Sequence of chain 1.A:
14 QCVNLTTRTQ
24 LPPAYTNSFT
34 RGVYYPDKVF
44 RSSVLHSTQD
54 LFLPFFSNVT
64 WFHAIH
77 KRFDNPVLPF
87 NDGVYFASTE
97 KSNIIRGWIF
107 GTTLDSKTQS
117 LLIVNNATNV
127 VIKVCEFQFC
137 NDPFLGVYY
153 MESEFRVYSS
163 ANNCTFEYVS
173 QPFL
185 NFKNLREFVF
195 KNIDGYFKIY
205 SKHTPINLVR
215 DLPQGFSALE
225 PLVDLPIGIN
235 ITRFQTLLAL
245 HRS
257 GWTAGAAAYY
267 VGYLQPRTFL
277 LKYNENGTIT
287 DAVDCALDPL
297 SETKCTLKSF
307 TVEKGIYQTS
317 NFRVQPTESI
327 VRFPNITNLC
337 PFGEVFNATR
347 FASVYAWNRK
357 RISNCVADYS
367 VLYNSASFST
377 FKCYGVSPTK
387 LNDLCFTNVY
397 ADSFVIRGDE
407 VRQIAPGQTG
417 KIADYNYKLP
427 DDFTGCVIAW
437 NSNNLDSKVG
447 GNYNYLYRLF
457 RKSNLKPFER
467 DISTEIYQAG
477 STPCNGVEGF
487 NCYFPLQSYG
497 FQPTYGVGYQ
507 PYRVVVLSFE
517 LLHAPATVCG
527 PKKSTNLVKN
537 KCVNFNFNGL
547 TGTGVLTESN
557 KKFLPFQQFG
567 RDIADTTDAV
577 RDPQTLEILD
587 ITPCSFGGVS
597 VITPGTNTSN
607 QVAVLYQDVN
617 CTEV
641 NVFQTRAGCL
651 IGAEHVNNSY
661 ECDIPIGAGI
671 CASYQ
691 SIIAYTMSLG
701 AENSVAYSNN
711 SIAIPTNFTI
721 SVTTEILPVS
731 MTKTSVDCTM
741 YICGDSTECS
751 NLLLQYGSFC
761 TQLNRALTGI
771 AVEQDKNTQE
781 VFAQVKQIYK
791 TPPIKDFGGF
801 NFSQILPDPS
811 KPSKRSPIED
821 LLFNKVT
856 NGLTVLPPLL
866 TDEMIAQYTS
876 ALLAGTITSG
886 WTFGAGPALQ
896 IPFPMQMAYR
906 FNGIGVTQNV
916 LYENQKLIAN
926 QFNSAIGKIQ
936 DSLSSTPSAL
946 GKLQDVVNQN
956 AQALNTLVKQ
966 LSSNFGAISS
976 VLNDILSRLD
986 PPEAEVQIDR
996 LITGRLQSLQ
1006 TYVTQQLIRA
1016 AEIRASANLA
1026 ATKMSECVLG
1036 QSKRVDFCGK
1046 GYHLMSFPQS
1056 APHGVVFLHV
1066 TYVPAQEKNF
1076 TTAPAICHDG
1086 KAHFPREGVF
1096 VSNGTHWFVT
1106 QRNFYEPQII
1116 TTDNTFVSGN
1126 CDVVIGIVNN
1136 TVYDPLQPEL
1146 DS

This protein binds this small molecule.
Small molecule (SMILES): CC(=O)N[C@H]1[C@H](O[C@H]2[C@H](O)[C@@H](NC(C)=O)CO[C@@H]2CO)O[C@H](CO)[C@@H](O)[C@@H]1O

Binding-site contacts:
Ligand atom C2 contacts residue ASN17 of chain 1.A at 2.6 Å.
Ligand atom C4 contacts residue ASN17 of chain 1.A at 4.3 Å.
Ligand atom O5 contacts residue ASN17 of chain 1.A at 2.4 Å (h-bond).
Ligand atom C7 contacts residue ASN17 of chain 1.A at 3.3 Å.
Ligand atom C5 contacts residue ASN17 of chain 1.A at 3.7 Å.
Ligand atom C8 contacts residue ASN17 of chain 1.A at 4.2 Å.
Ligand atom C8 contacts residue CYS15 of chain 1.A at 3.3 Å (hydrophobic).
Ligand atom O7 contacts residue ASN17 of chain 1.A at 3.4 Å (h-bond).
Ligand atom O5 contacts residue ASN137 of chain 1.A at 4.0 Å.
Ligand atom C3 contacts residue ASN17 of chain 1.A at 3.9 Å.
Ligand atom N2 contacts residue ASN17 of chain 1.A at 3.1 Å (h-bond).
Ligand atom C6 contacts residue ASN137 of chain 1.A at 4.2 Å.
Ligand atom C5 contacts residue ASN137 of chain 1.A at 3.8 Å.
Ligand atom C1 contacts residue ASN137 of chain 1.A at 4.2 Å.
Ligand atom C1 contacts residue ASN17 of chain 1.A at 1.5 Å.